Sequence of chain 1.A:
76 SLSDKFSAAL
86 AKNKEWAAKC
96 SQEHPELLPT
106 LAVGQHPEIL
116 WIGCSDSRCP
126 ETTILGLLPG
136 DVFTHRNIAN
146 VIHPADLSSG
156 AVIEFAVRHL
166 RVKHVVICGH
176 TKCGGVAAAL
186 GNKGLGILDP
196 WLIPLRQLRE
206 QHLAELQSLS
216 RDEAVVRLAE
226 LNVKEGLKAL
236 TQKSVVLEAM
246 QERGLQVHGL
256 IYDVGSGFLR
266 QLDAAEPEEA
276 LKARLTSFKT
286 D

The small molecule below binds the protein below.
Small molecule (SMILES): CC(=O)Nc1nnc(S(N)(=O)=O)s1

Sequence of chain 1.B:
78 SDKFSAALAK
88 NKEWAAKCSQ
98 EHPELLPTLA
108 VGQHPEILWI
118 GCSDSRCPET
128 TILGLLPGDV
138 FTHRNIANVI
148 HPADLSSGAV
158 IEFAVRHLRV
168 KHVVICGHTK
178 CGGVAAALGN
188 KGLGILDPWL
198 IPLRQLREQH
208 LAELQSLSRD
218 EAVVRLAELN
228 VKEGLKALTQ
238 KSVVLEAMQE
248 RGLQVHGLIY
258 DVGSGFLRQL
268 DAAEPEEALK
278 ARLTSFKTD

Binding-site contacts:
Ligand atom S1 contacts residue ASP121 of chain 1.B at 3.8 Å.
Ligand atom N3 contacts residue GLY180 of chain 1.B at 3.5 Å (h-bond).
Ligand atom N4 contacts residue PHE160 of chain 1.A at 3.1 Å.
Ligand atom O1 contacts residue ALA144 of chain 1.B at 3.8 Å.
Ligand atom C2 contacts residue PHE160 of chain 1.A at 3.0 Å (hydrophobic).
Ligand atom C1 contacts residue GLY180 of chain 1.B at 3.4 Å.
Ligand atom N2 contacts residue PHE160 of chain 1.A at 3.0 Å.
Ligand atom N1 contacts residue ZN1 of chain 1.G at 2.1 Å.
Ligand atom N2 contacts residue GLY179 of chain 1.B at 3.1 Å.
Ligand atom O3 contacts residue LEU193 of chain 1.B at 3.6 Å.
Ligand atom O2 contacts residue PHE138 of chain 1.A at 3.1 Å.
Ligand atom S2 contacts residue GLY180 of chain 1.B at 3.3 Å (h-bond).
Ligand atom C1 contacts residue GLY179 of chain 1.B at 3.8 Å.
Ligand atom N4 contacts residue GLY179 of chain 1.B at 3.5 Å (h-bond).
Ligand atom C4 contacts residue ALA183 of chain 1.B at 3.6 Å (hydrophobic).
Ligand atom N1 contacts residue HIS175 of chain 1.B at 3.3 Å (h-bond).
Ligand atom O1 contacts residue ILE143 of chain 1.B at 3.8 Å.
Ligand atom S1 contacts residue CYS119 of chain 1.B at 3.7 Å.
Ligand atom O2 contacts residue GLN110 of chain 1.A at 3.0 Å (h-bond).
Ligand atom C3 contacts residue PHE160 of chain 1.A at 3.6 Å (hydrophobic).
Ligand atom S2 contacts residue PHE160 of chain 1.A at 3.7 Å.
Ligand atom O3 contacts residue PHE160 of chain 1.A at 3.9 Å.
Ligand atom S1 contacts residue ZN1 of chain 1.G at 3.2 Å.
Ligand atom C2 contacts residue GLY180 of chain 1.B at 3.4 Å.
Ligand atom N1 contacts residue ASP121 of chain 1.B at 2.9 Å (salt-bridge).
Ligand atom N1 contacts residue GLY179 of chain 1.B at 3.5 Å (h-bond).
Ligand atom N1 contacts residue CYS119 of chain 1.B at 3.5 Å (h-bond).
Ligand atom O1 contacts residue ZN1 of chain 1.G at 3.1 Å.
Ligand atom S2 contacts residue ILE143 of chain 1.B at 3.8 Å.
Ligand atom N1 contacts residue CYS178 of chain 1.B at 3.7 Å.
Ligand atom O2 contacts residue PHE160 of chain 1.A at 3.7 Å.
Ligand atom C4 contacts residue LEU190 of chain 1.B at 3.6 Å (hydrophobic).
Ligand atom N3 contacts residue GLY179 of chain 1.B at 3.1 Å.
Ligand atom S2 contacts residue GLY179 of chain 1.B at 3.9 Å.
Ligand atom N2 contacts residue GLY180 of chain 1.B at 3.5 Å (h-bond).
Ligand atom N3 contacts residue PHE160 of chain 1.A at 3.3 Å.
Ligand atom C2 contacts residue GLY179 of chain 1.B at 3.3 Å.
Ligand atom O1 contacts residue CYS119 of chain 1.B at 3.0 Å (h-bond).
Ligand atom O2 contacts residue ASP121 of chain 1.B at 3.5 Å.
Ligand atom C1 contacts residue PHE160 of chain 1.A at 3.6 Å (hydrophobic).